This protein binds this small molecule.
Small molecule (SMILES): CC(=O)N[C@@H]1[C@@H](O)[C@H](O)[C@@H](CO)O[C@H]1O

Sequence of chain 1.A:
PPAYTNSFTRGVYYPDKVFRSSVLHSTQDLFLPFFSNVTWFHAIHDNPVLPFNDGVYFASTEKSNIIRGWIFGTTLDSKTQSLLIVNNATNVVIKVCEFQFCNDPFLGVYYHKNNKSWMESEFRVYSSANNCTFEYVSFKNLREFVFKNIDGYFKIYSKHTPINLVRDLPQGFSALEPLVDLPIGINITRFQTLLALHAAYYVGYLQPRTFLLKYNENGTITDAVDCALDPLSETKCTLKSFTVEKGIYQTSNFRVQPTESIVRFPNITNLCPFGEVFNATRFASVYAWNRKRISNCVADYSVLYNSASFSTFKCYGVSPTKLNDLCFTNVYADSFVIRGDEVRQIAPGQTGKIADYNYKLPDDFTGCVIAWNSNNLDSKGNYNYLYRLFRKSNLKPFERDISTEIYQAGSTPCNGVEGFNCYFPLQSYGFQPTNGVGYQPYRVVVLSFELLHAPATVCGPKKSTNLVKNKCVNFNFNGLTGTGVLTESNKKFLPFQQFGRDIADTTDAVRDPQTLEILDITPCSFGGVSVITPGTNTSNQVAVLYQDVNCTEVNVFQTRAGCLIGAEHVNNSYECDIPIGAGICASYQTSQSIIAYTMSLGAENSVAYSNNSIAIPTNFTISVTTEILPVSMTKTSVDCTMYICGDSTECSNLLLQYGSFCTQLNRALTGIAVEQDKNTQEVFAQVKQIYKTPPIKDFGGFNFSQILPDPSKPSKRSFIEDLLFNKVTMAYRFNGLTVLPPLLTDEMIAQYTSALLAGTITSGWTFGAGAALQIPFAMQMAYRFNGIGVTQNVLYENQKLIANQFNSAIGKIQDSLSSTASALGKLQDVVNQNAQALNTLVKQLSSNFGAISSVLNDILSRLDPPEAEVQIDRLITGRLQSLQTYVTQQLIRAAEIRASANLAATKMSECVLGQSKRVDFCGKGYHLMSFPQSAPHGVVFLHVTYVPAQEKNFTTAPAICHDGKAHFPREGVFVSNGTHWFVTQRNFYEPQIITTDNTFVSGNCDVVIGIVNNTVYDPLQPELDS

Binding-site contacts:
Ligand atom O5 contacts residue ASN657 of chain 1.A at 2.4 Å (h-bond).
Ligand atom C4 contacts residue ASN657 of chain 1.A at 4.2 Å.
Ligand atom C7 contacts residue ASN657 of chain 1.A at 3.1 Å.
Ligand atom C5 contacts residue ASN657 of chain 1.A at 3.7 Å.
Ligand atom C8 contacts residue HIS655 of chain 1.A at 3.2 Å.
Ligand atom O7 contacts residue VAL656 of chain 1.A at 4.3 Å.
Ligand atom C1 contacts residue ASN657 of chain 1.A at 1.4 Å.
Ligand atom C7 contacts residue HIS655 of chain 1.A at 4.4 Å.
Ligand atom C8 contacts residue ASN657 of chain 1.A at 3.4 Å.
Ligand atom O7 contacts residue ASN657 of chain 1.A at 2.9 Å (h-bond).
Ligand atom C2 contacts residue ASN657 of chain 1.A at 2.5 Å.
Ligand atom N2 contacts residue ASN657 of chain 1.A at 2.9 Å (h-bond).
Ligand atom C8 contacts residue VAL656 of chain 1.A at 3.5 Å (hydrophobic).
Ligand atom C3 contacts residue ASN657 of chain 1.A at 3.8 Å.
Ligand atom C7 contacts residue VAL656 of chain 1.A at 4.2 Å (hydrophobic).
Ligand atom N2 contacts residue HIS655 of chain 1.A at 4.5 Å.